This protein binds this small molecule.
Small molecule (SMILES): Cc1nnc2n1CCNC2

Binding-site contacts:
Ligand atom C5 contacts residue ASP59 of chain 1.A at 4.3 Å.
Ligand atom C contacts residue VAL35 of chain 1.A at 3.5 Å (hydrophobic).
Ligand atom N2 contacts residue CYS61 of chain 1.A at 3.2 Å (h-bond).
Ligand atom C2 contacts residue CYS61 of chain 1.A at 3.2 Å (hydrophobic).
Ligand atom C1 contacts residue VAL35 of chain 1.A at 4.4 Å (hydrophobic).
Ligand atom N contacts residue ILE75 of chain 1.A at 3.9 Å.
Ligand atom C4 contacts residue ALA60 of chain 1.A at 4.2 Å (hydrophobic).
Ligand atom C1 contacts residue ILE75 of chain 1.A at 3.8 Å (hydrophobic).
Ligand atom N3 contacts residue CYS61 of chain 1.A at 4.3 Å.
Ligand atom C5 contacts residue ILE75 of chain 1.A at 4.4 Å (hydrophobic).
Ligand atom C contacts residue TYR32 of chain 1.A at 3.4 Å (hydrophobic).
Ligand atom N2 contacts residue ALA60 of chain 1.A at 3.8 Å.
Ligand atom C contacts residue ILE75 of chain 1.A at 4.3 Å (hydrophobic).
Ligand atom N2 contacts residue ILE75 of chain 1.A at 4.4 Å.
Ligand atom C3 contacts residue CYS61 of chain 1.A at 2.4 Å (hydrophobic).
Ligand atom C2 contacts residue ILE75 of chain 1.A at 3.9 Å (hydrophobic).
Ligand atom N contacts residue TYR179 of chain 1.A at 4.4 Å.
Ligand atom N1 contacts residue ILE75 of chain 1.A at 3.9 Å.
Ligand atom N2 contacts residue ASP59 of chain 1.A at 3.7 Å.
Ligand atom C5 contacts residue LYS77 of chain 1.A at 4.3 Å.
Ligand atom C4 contacts residue ASP59 of chain 1.A at 3.0 Å.
Ligand atom N3 contacts residue ILE75 of chain 1.A at 3.8 Å.
Ligand atom N1 contacts residue CYS61 of chain 1.A at 3.6 Å (h-bond).

Sequence of chain 1.A:
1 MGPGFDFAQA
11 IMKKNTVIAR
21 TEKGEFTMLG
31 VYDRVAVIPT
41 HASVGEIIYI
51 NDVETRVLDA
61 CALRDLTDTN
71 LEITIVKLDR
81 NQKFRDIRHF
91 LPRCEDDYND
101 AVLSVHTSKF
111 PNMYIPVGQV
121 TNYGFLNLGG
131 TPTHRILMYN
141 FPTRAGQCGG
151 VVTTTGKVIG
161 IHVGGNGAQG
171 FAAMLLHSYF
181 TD